Binding-site contacts:
Ligand atom C7 contacts residue GLU148 of chain 1.B at 4.2 Å.
Ligand atom C1 contacts residue GLU148 of chain 1.B at 4.0 Å.
Ligand atom N2 contacts residue GLU148 of chain 1.B at 3.6 Å.
Ligand atom C3 contacts residue ASN173 of chain 1.B at 3.8 Å.
Ligand atom C5 contacts residue ASN173 of chain 1.B at 3.7 Å.
Ligand atom C8 contacts residue GLU148 of chain 1.B at 4.1 Å.
Ligand atom N2 contacts residue ASN173 of chain 1.B at 2.9 Å (h-bond).
Ligand atom C1 contacts residue ASN173 of chain 1.B at 1.4 Å.
Ligand atom O5 contacts residue ASN173 of chain 1.B at 2.4 Å (h-bond).
Ligand atom C2 contacts residue GLU148 of chain 1.B at 4.4 Å.
Ligand atom C4 contacts residue ASN173 of chain 1.B at 4.3 Å.
Ligand atom O7 contacts residue ASN173 of chain 1.B at 4.3 Å.
Ligand atom C2 contacts residue ASN173 of chain 1.B at 2.5 Å.
Ligand atom C7 contacts residue ASN173 of chain 1.B at 4.1 Å.

A protein and the small-molecule ligand that binds it are described below.
Small molecule (SMILES): CC(=O)N[C@@H]1[C@@H](O)[C@H](O)[C@@H](CO)O[C@H]1O

Sequence of chain 1.B:
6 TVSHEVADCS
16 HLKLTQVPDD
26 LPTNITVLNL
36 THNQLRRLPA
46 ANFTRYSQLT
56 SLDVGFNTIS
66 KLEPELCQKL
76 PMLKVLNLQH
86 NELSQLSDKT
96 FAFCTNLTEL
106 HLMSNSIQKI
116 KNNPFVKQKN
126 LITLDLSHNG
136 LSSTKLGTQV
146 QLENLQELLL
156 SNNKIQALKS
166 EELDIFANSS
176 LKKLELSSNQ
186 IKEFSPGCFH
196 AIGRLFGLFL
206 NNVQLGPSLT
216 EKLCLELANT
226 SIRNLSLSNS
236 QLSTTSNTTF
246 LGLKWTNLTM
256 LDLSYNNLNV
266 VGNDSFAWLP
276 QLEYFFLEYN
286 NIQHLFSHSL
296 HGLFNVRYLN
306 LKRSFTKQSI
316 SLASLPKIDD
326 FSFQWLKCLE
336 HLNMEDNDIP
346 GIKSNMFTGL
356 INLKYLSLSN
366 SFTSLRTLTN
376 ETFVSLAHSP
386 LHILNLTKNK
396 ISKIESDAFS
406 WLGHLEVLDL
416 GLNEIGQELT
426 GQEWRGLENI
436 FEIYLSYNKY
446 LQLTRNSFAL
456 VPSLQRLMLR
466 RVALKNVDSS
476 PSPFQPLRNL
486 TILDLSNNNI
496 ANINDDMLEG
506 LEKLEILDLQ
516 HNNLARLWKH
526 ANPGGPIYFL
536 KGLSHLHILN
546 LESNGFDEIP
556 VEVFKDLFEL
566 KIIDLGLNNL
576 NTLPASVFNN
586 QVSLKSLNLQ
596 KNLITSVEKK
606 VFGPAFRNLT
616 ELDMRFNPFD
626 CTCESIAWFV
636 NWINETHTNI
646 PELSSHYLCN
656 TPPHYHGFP